Binding-site contacts:
Ligand atom C2 contacts residue ASN154 of chain 11.E at 2.6 Å.
Ligand atom N2 contacts residue ASN154 of chain 11.E at 1.4 Å (h-bond).
Ligand atom C8 contacts residue GLY150 of chain 11.E at 3.5 Å.
Ligand atom C6 contacts residue THR156 of chain 11.E at 4.4 Å.
Ligand atom O6 contacts residue THR156 of chain 11.E at 3.5 Å (h-bond).
Ligand atom C1 contacts residue THR156 of chain 11.E at 3.4 Å.
Ligand atom O7 contacts residue MET151 of chain 11.E at 3.6 Å.
Ligand atom C1 contacts residue ASN154 of chain 11.E at 2.9 Å.
Ligand atom O5 contacts residue ASN154 of chain 11.E at 4.2 Å.
Ligand atom O7 contacts residue GLY150 of chain 11.E at 3.7 Å.
Ligand atom C7 contacts residue ASN154 of chain 11.E at 2.0 Å.
Ligand atom C8 contacts residue VAL153 of chain 11.E at 4.3 Å (hydrophobic).
Ligand atom C3 contacts residue ASN154 of chain 11.E at 3.6 Å.
Ligand atom O5 contacts residue THR156 of chain 11.E at 3.2 Å (h-bond).
Ligand atom C5 contacts residue THR156 of chain 11.E at 3.8 Å.
Ligand atom C7 contacts residue GLY150 of chain 11.E at 3.9 Å.
Ligand atom C8 contacts residue ASN154 of chain 11.E at 2.4 Å.
Ligand atom O3 contacts residue ASN154 of chain 11.E at 4.1 Å.
Ligand atom O7 contacts residue ASN154 of chain 11.E at 3.2 Å (h-bond).
Ligand atom C7 contacts residue MET151 of chain 11.E at 4.3 Å (hydrophobic).

Sequence of chain 11.E:
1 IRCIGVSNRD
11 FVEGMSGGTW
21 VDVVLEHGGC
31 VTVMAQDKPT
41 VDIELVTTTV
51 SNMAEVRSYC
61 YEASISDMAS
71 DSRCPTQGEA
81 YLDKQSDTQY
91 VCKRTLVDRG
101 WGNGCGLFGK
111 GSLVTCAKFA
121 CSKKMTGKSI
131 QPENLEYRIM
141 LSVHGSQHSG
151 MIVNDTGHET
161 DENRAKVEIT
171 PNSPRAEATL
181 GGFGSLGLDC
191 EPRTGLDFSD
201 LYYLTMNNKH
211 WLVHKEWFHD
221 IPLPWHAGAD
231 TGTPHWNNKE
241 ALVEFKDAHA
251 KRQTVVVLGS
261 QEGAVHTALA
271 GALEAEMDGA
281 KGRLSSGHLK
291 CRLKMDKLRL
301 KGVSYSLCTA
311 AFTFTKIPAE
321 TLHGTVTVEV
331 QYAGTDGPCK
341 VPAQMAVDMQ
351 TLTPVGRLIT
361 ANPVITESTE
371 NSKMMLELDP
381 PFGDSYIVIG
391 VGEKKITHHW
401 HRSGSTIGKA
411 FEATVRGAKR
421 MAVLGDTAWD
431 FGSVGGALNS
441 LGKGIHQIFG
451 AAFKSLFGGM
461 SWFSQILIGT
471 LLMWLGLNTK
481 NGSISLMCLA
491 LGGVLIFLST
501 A

The protein below binds the small molecule below.
Small molecule (SMILES): CC(=O)N[C@H]1[C@H](O[C@H]2[C@H](O)[C@@H](NC(C)=O)CO[C@@H]2CO)O[C@H](CO)[C@@H](O)[C@@H]1O